Sequence of chain 1.DB:
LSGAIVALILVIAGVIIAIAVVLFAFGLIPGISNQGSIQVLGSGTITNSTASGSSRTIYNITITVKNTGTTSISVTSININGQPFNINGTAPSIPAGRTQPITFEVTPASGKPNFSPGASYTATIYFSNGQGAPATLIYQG

Binding-site contacts:
Ligand atom O7 contacts residue ILE58 of chain 1.DB at 4.0 Å.
Ligand atom O7 contacts residue ASN88 of chain 1.DB at 4.0 Å.
Ligand atom O5 contacts residue GLY89 of chain 1.DB at 4.0 Å.
Ligand atom C7 contacts residue ASN88 of chain 1.DB at 3.9 Å.
Ligand atom C5 contacts residue ASN88 of chain 1.DB at 3.6 Å.
Ligand atom C8 contacts residue SER55 of chain 1.DB at 3.4 Å.
Ligand atom C1 contacts residue ASN88 of chain 1.DB at 1.4 Å.
Ligand atom C3 contacts residue ASN88 of chain 1.DB at 3.8 Å.
Ligand atom C2 contacts residue ASN88 of chain 1.DB at 2.5 Å.
Ligand atom O5 contacts residue ASN88 of chain 1.DB at 2.3 Å (h-bond).
Ligand atom N2 contacts residue ASN88 of chain 1.DB at 3.1 Å (h-bond).
Ligand atom O6 contacts residue ASN88 of chain 1.DB at 4.1 Å.
Ligand atom O6 contacts residue GLY89 of chain 1.DB at 4.0 Å.
Ligand atom C7 contacts residue ILE58 of chain 1.DB at 3.5 Å (hydrophobic).
Ligand atom C4 contacts residue ASN88 of chain 1.DB at 4.2 Å.
Ligand atom N2 contacts residue ILE58 of chain 1.DB at 3.7 Å.
Ligand atom C1 contacts residue GLY89 of chain 1.DB at 4.5 Å.
Ligand atom C1 contacts residue ILE58 of chain 1.DB at 4.4 Å (hydrophobic).
Ligand atom C8 contacts residue ILE58 of chain 1.DB at 3.3 Å (hydrophobic).

The small molecule below binds the protein below.
Small molecule (SMILES): CC(=O)N[C@@H]1[C@@H](O)[C@H](O)[C@@H](CO)O[C@H]1O